Binding-site contacts:
Ligand atom C3 contacts residue TRP470 of chain 1.A at 4.1 Å (hydrophobic).
Ligand atom C6 contacts residue TRP578 of chain 1.A at 3.6 Å (hydrophobic).
Ligand atom O5 contacts residue GLU466 of chain 1.A at 3.4 Å (salt-bridge).
Ligand atom C2 contacts residue TRP470 of chain 1.A at 3.8 Å (hydrophobic).
Ligand atom C5 contacts residue TRP581 of chain 1.A at 3.8 Å (hydrophobic).
Ligand atom C2 contacts residue ASP460 of chain 1.A at 3.9 Å.
Ligand atom O3 contacts residue TRP470 of chain 1.A at 3.5 Å.
Ligand atom O5 contacts residue TRP470 of chain 1.A at 3.8 Å.
Ligand atom C1 contacts residue ARG464 of chain 1.A at 4.0 Å.
Ligand atom C3 contacts residue TRP581 of chain 1.A at 4.0 Å (hydrophobic).
Ligand atom O4 contacts residue TRP527 of chain 1.A at 3.6 Å.
Ligand atom O1 contacts residue GLU740 of chain 1.A at 3.5 Å (salt-bridge).
Ligand atom O1 contacts residue ASP460 of chain 1.A at 2.5 Å (salt-bridge).
Ligand atom C4 contacts residue TRP581 of chain 1.A at 4.0 Å (hydrophobic).
Ligand atom C4 contacts residue TRP527 of chain 1.A at 4.1 Å (hydrophobic).
Ligand atom O3 contacts residue TRP527 of chain 1.A at 3.0 Å (h-bond).
Ligand atom O4 contacts residue TRP470 of chain 1.A at 3.9 Å.
Ligand atom O2 contacts residue PHE696 of chain 1.A at 3.8 Å.
Ligand atom O1 contacts residue ARG464 of chain 1.A at 3.1 Å (salt-bridge).
Ligand atom C1 contacts residue HIS761 of chain 1.A at 3.8 Å.
Ligand atom O2 contacts residue ASP473 of chain 1.A at 2.6 Å (salt-bridge).
Ligand atom C3 contacts residue ASP473 of chain 1.A at 3.4 Å.
Ligand atom C2 contacts residue ASP473 of chain 1.A at 3.5 Å.
Ligand atom O2 contacts residue ASP460 of chain 1.A at 3.7 Å.
Ligand atom C6 contacts residue TRP581 of chain 1.A at 3.5 Å (hydrophobic).
Ligand atom C1 contacts residue GLU740 of chain 1.A at 3.8 Å.
Ligand atom O6 contacts residue MET756 of chain 1.A at 3.7 Å.
Ligand atom C4 contacts residue TRP470 of chain 1.A at 3.7 Å (hydrophobic).
Ligand atom C1 contacts residue ASP460 of chain 1.A at 3.6 Å.
Ligand atom C2 contacts residue HIS761 of chain 1.A at 4.1 Å.
Ligand atom O6 contacts residue TRP581 of chain 1.A at 3.6 Å.
Ligand atom O1 contacts residue GLU466 of chain 1.A at 3.6 Å.
Ligand atom O2 contacts residue HIS761 of chain 1.A at 3.1 Å (h-bond).
Ligand atom O1 contacts residue HIS761 of chain 1.A at 2.9 Å (h-bond).
Ligand atom O3 contacts residue ASP473 of chain 1.A at 2.5 Å (salt-bridge).
Ligand atom C3 contacts residue TRP527 of chain 1.A at 4.1 Å (hydrophobic).
Ligand atom C6 contacts residue TRP470 of chain 1.A at 3.8 Å (hydrophobic).
Ligand atom C1 contacts residue GLU466 of chain 1.A at 4.0 Å.
Ligand atom O4 contacts residue TRP581 of chain 1.A at 3.7 Å.
Ligand atom O4 contacts residue TRP578 of chain 1.A at 3.5 Å.

This small molecule binds to this protein.
Small molecule (SMILES): OC[C@H]1O[C@@H](O)[C@H](O)[C@@H](O)[C@@H]1O

Sequence of chain 1.A:
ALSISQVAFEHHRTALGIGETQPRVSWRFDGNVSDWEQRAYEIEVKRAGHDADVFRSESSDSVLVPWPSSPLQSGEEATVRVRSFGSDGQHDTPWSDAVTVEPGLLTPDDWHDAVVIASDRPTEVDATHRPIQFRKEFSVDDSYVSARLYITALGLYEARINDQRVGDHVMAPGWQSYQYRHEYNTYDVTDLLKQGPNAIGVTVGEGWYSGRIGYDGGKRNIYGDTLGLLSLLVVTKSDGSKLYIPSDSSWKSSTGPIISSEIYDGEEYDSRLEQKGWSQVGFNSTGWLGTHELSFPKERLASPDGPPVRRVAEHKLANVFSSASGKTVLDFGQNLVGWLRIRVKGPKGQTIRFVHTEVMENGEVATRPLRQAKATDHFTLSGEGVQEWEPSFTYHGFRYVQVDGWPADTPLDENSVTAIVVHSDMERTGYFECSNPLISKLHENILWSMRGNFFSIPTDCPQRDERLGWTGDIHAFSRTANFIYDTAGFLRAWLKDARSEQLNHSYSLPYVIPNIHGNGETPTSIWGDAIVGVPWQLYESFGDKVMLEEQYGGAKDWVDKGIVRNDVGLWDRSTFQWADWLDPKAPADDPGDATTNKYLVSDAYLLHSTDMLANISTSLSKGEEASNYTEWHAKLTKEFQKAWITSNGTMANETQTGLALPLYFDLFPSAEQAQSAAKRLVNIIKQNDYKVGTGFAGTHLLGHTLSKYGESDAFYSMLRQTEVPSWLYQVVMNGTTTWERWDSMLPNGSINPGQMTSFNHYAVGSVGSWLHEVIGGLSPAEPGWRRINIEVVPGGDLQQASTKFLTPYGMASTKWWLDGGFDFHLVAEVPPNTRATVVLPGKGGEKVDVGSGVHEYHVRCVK